This protein binds this small molecule.
Small molecule (SMILES): C[C@H](CCOc1ccc(I)cc1)CCN1CCN(c2ccncc2)C1=O

Sequence of chain 5.C:
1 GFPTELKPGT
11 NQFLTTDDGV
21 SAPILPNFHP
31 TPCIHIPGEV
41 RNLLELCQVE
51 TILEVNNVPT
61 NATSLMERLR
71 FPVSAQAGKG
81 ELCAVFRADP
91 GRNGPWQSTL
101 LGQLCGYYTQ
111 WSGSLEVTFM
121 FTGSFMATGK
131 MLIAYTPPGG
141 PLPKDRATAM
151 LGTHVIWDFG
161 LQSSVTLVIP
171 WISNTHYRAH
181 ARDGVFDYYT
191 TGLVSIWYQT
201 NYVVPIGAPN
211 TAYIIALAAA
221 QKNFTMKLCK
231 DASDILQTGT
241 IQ

Binding-site contacts:
Ligand atom CAI contacts residue PHE155 of chain 5.A at 3.5 Å (hydrophobic).
Ligand atom CAG contacts residue ASP112 of chain 5.A at 3.5 Å.
Ligand atom CAJ contacts residue PHE135 of chain 5.A at 3.8 Å (hydrophobic).
Ligand atom NAZ contacts residue ASN228 of chain 5.A at 3.9 Å.
Ligand atom CAM contacts residue MET195 of chain 5.A at 4.0 Å (hydrophobic).
Ligand atom OAB contacts residue ASP112 of chain 5.A at 3.6 Å.
Ligand atom CAA contacts residue PHE135 of chain 5.A at 3.8 Å (hydrophobic).
Ligand atom CAT contacts residue TRP203 of chain 5.A at 3.4 Å (hydrophobic).
Ligand atom CAX contacts residue ILE111 of chain 5.A at 3.9 Å (hydrophobic).
Ligand atom CAF contacts residue GLN202 of chain 5.A at 3.6 Å.
Ligand atom CAG contacts residue TRP203 of chain 5.A at 3.9 Å (hydrophobic).
Ligand atom CAV contacts residue ILE111 of chain 5.A at 3.9 Å (hydrophobic).
Ligand atom CAE contacts residue ASP112 of chain 5.A at 3.6 Å.
Ligand atom CAI contacts residue ILE24 of chain 5.C at 3.7 Å (hydrophobic).
Ligand atom CAQ contacts residue ASN228 of chain 5.A at 3.6 Å.
Ligand atom CAW contacts residue TRP203 of chain 5.A at 3.4 Å (hydrophobic).
Ligand atom CAK contacts residue PHE155 of chain 5.A at 3.5 Å (hydrophobic).
Ligand atom CAE contacts residue THR114 of chain 5.A at 3.5 Å.
Ligand atom CAD contacts residue GLN202 of chain 5.A at 3.6 Å.
Ligand atom OAB contacts residue ILE113 of chain 5.A at 3.3 Å (h-bond).
Ligand atom CAV contacts residue VAL192 of chain 5.A at 3.9 Å (hydrophobic).
Ligand atom CAM contacts residue ILE111 of chain 5.A at 3.6 Å (hydrophobic).
Ligand atom CAD contacts residue ASN228 of chain 5.A at 3.5 Å.
Ligand atom CAP contacts residue TYR201 of chain 5.A at 3.5 Å (hydrophobic).
Ligand atom OAS contacts residue MET195 of chain 5.A at 3.1 Å.
Ligand atom CAL contacts residue ILE111 of chain 5.A at 3.5 Å (hydrophobic).
Ligand atom OAS contacts residue VAL192 of chain 5.A at 3.9 Å.
Ligand atom NAZ contacts residue TRP203 of chain 5.A at 3.2 Å.
Ligand atom CAQ contacts residue TYR201 of chain 5.A at 3.7 Å (hydrophobic).
Ligand atom CAL contacts residue PHE135 of chain 5.A at 3.7 Å (hydrophobic).
Ligand atom CAW contacts residue ASN228 of chain 5.A at 3.7 Å.
Ligand atom CAV contacts residue MET195 of chain 5.A at 3.9 Å (hydrophobic).
Ligand atom NAY contacts residue TRP203 of chain 5.A at 3.7 Å.
Ligand atom OAB contacts residue TRP203 of chain 5.A at 3.7 Å.
Ligand atom CAF contacts residue ASN228 of chain 5.A at 3.2 Å.
Ligand atom CAQ contacts residue TRP203 of chain 5.A at 3.4 Å (hydrophobic).
Ligand atom CAK contacts residue MET195 of chain 5.A at 3.8 Å (hydrophobic).
Ligand atom CAH contacts residue VAL192 of chain 5.A at 3.9 Å (hydrophobic).
Ligand atom CAF contacts residue TRP203 of chain 5.A at 3.6 Å (hydrophobic).
Ligand atom CAG contacts residue THR114 of chain 5.A at 3.9 Å.

Sequence of chain 5.A:
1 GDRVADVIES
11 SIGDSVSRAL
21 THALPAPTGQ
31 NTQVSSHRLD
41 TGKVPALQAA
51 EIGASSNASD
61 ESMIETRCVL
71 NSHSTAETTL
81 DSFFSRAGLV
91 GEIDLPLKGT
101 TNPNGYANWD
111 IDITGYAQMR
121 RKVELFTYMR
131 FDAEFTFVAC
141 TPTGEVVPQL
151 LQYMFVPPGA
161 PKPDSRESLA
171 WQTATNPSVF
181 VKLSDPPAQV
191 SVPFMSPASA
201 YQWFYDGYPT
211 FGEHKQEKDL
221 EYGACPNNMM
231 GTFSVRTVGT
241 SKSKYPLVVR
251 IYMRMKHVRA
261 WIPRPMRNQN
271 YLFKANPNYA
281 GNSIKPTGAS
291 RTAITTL